Sequence of chain 1.A:
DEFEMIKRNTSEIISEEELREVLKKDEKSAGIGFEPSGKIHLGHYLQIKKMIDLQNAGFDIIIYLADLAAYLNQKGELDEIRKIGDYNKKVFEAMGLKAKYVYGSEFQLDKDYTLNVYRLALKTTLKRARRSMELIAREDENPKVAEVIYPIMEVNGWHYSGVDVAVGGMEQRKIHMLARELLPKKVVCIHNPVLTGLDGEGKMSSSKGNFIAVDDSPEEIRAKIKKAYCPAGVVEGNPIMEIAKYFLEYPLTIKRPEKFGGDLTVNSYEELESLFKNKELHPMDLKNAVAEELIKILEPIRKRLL

A protein and the small-molecule ligand that binds it are described below.
Small molecule (SMILES): N[C@@H](Cc1ccc(-c2ccccn2)nc1)C(=O)O

Binding-site contacts:
Ligand atom C12 contacts residue TYR151 of chain 1.A at 3.3 Å (hydrophobic).
Ligand atom C8 contacts residue GLY34 of chain 1.A at 3.4 Å.
Ligand atom C9 contacts residue GLU155 of chain 1.A at 3.3 Å.
Ligand atom CA contacts residue GLU155 of chain 1.A at 3.7 Å.
Ligand atom C9 contacts residue GLY34 of chain 1.A at 3.8 Å.
Ligand atom OXT contacts residue TYR151 of chain 1.A at 3.3 Å (h-bond).
Ligand atom C4 contacts residue TYR65 of chain 1.A at 3.7 Å (hydrophobic).
Ligand atom CA contacts residue TYR151 of chain 1.A at 3.5 Å (hydrophobic).
Ligand atom C contacts residue TYR151 of chain 1.A at 3.5 Å (hydrophobic).
Ligand atom OXT contacts residue ILE137 of chain 1.A at 3.8 Å.
Ligand atom N contacts residue GLU155 of chain 1.A at 2.7 Å (salt-bridge).
Ligand atom C2 contacts residue TRP159 of chain 1.A at 3.6 Å (hydrophobic).
Ligand atom C7 contacts residue GLU155 of chain 1.A at 3.6 Å.
Ligand atom C1 contacts residue TYR65 of chain 1.A at 3.5 Å (hydrophobic).
Ligand atom C5 contacts residue GLY158 of chain 1.A at 3.3 Å.
Ligand atom C1 contacts residue TRP159 of chain 1.A at 3.6 Å (hydrophobic).
Ligand atom CA contacts residue GLN173 of chain 1.A at 3.0 Å.
Ligand atom C4 contacts residue GLY158 of chain 1.A at 3.8 Å.
Ligand atom C11 contacts residue GLU155 of chain 1.A at 3.5 Å.
Ligand atom C1 contacts residue GLY158 of chain 1.A at 3.4 Å.
Ligand atom O contacts residue GLY34 of chain 1.A at 3.7 Å.
Ligand atom O contacts residue GLU36 of chain 1.A at 3.5 Å (salt-bridge).
Ligand atom C12 contacts residue GLY34 of chain 1.A at 3.7 Å.
Ligand atom OXT contacts residue GLN173 of chain 1.A at 3.0 Å (h-bond).
Ligand atom C4 contacts residue PHE108 of chain 1.A at 3.8 Å (hydrophobic).
Ligand atom C8 contacts residue GLU155 of chain 1.A at 3.6 Å.
Ligand atom O contacts residue PHE35 of chain 1.A at 3.8 Å.
Ligand atom C12 contacts residue GLU155 of chain 1.A at 3.8 Å.
Ligand atom C7 contacts residue TRP159 of chain 1.A at 3.7 Å (hydrophobic).
Ligand atom C contacts residue GLN173 of chain 1.A at 3.6 Å.
Ligand atom N contacts residue TYR151 of chain 1.A at 2.9 Å (h-bond).
Ligand atom C5 contacts residue TYR65 of chain 1.A at 3.6 Å (hydrophobic).
Ligand atom N contacts residue GLN173 of chain 1.A at 2.6 Å (h-bond).
Ligand atom C6 contacts residue GLU155 of chain 1.A at 3.6 Å.
Ligand atom C11 contacts residue ALA67 of chain 1.A at 3.4 Å (hydrophobic).
Ligand atom N1 contacts residue GLN109 of chain 1.A at 3.8 Å.
Ligand atom N2 contacts residue ALA67 of chain 1.A at 3.8 Å.
Ligand atom N2 contacts residue GLU155 of chain 1.A at 3.8 Å.
Ligand atom C4 contacts residue GLN109 of chain 1.A at 3.7 Å.
Ligand atom C7 contacts residue GLY34 of chain 1.A at 3.6 Å.